The small molecule below binds the protein below.
Small molecule (SMILES): COC1=C(OC)C(=O)C(C/C=C(/C)CCC=C(C)CC/C=C(/C)CC/C=C(\C)CC/C=C(\C)CC/C=C(\C)CC/C=C(/C)CCC=C(C)CCC=C(C)CCC=C(C)C)=C(C)C1=O

Sequence of chain 1.C:
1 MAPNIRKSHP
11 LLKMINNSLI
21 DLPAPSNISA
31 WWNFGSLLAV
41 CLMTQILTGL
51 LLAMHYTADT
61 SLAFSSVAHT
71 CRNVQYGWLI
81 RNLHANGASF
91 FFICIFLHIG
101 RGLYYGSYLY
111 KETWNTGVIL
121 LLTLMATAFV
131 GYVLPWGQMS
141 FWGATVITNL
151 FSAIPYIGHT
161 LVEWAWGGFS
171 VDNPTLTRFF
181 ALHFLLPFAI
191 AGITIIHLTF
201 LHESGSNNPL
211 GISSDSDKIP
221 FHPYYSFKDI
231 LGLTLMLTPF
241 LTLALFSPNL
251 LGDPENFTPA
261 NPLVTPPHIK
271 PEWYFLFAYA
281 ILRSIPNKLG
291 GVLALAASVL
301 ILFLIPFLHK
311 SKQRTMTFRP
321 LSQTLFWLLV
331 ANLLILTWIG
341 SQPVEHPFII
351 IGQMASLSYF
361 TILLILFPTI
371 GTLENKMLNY

Binding-site contacts:
Ligand atom C2 contacts residue HEM1 of chain 1.Y at 3.8 Å.
Ligand atom C3 contacts residue LEU22 of chain 1.C at 4.0 Å (hydrophobic).
Ligand atom CM2 contacts residue PHE221 of chain 1.C at 3.8 Å (hydrophobic).
Ligand atom C2 contacts residue SER206 of chain 1.C at 4.2 Å.
Ligand atom CM2 contacts residue ILE28 of chain 1.C at 3.3 Å (hydrophobic).
Ligand atom C10 contacts residue SER36 of chain 1.C at 4.0 Å.
Ligand atom O1 contacts residue ASP229 of chain 1.C at 3.6 Å.
Ligand atom C6 contacts residue PHE221 of chain 1.C at 3.7 Å (hydrophobic).
Ligand atom C1 contacts residue HEM1 of chain 1.Y at 3.8 Å.
Ligand atom CM3 contacts residue PRO23 of chain 1.C at 3.8 Å (hydrophobic).
Ligand atom CM5 contacts residue LEU198 of chain 1.C at 3.8 Å (hydrophobic).
Ligand atom O4 contacts residue HIS202 of chain 1.C at 2.3 Å (h-bond).
Ligand atom C10 contacts residue LEU19 of chain 1.C at 4.2 Å (hydrophobic).
Ligand atom O3 contacts residue SER206 of chain 1.C at 2.7 Å (h-bond).
Ligand atom C5 contacts residue LEU198 of chain 1.C at 4.2 Å (hydrophobic).
Ligand atom O1 contacts residue PHE221 of chain 1.C at 3.3 Å.
Ligand atom O2 contacts residue HEM1 of chain 1.Y at 3.9 Å.
Ligand atom C12 contacts residue BOG1 of chain 1.V at 3.7 Å.
Ligand atom CM5 contacts residue HIS202 of chain 1.C at 3.7 Å.
Ligand atom O2 contacts residue ILE28 of chain 1.C at 4.0 Å.
Ligand atom C4 contacts residue HIS202 of chain 1.C at 3.4 Å.
Ligand atom C8 contacts residue HEM1 of chain 1.Y at 3.8 Å.
Ligand atom C3 contacts residue SER206 of chain 1.C at 3.8 Å.
Ligand atom O2 contacts residue SER206 of chain 1.C at 3.6 Å.
Ligand atom C7 contacts residue PHE221 of chain 1.C at 4.0 Å (hydrophobic).
Ligand atom CM5 contacts residue SER18 of chain 1.C at 3.8 Å.
Ligand atom CM3 contacts residue ALA24 of chain 1.C at 4.2 Å (hydrophobic).
Ligand atom CM3 contacts residue LEU22 of chain 1.C at 3.5 Å (hydrophobic).
Ligand atom O4 contacts residue LEU22 of chain 1.C at 2.9 Å.
Ligand atom C1 contacts residue PHE221 of chain 1.C at 3.4 Å (hydrophobic).
Ligand atom CM2 contacts residue TYR225 of chain 1.C at 4.0 Å (hydrophobic).
Ligand atom C2 contacts residue PHE221 of chain 1.C at 4.0 Å (hydrophobic).
Ligand atom C4 contacts residue LEU22 of chain 1.C at 3.4 Å (hydrophobic).
Ligand atom C7 contacts residue HEM1 of chain 1.Y at 4.1 Å.
Ligand atom C5 contacts residue LEU22 of chain 1.C at 4.2 Å (hydrophobic).
Ligand atom O3 contacts residue LEU22 of chain 1.C at 4.1 Å.
Ligand atom O1 contacts residue HEM1 of chain 1.Y at 3.8 Å.
Ligand atom C5 contacts residue HIS202 of chain 1.C at 4.1 Å.
Ligand atom CM3 contacts residue SER206 of chain 1.C at 3.3 Å.
Ligand atom C11 contacts residue ALA39 of chain 1.C at 3.7 Å (hydrophobic).